Binding-site contacts:
Ligand atom CAF contacts residue ILE52 of chain 1.F at 3.8 Å (hydrophobic).
Ligand atom CAJ contacts residue TYR48 of chain 1.F at 3.8 Å (hydrophobic).
Ligand atom O3 contacts residue PHE142 of chain 1.F at 3.2 Å.
Ligand atom C2 contacts residue ILE13 of chain 1.F at 3.9 Å (hydrophobic).
Ligand atom C5 contacts residue PHE1 of chain 1.F at 3.8 Å (hydrophobic).
Ligand atom CAL contacts residue TYR48 of chain 1.F at 3.5 Å (hydrophobic).
Ligand atom O4 contacts residue GLN133 of chain 1.F at 3.4 Å (h-bond).
Ligand atom O6 contacts residue ASN46 of chain 1.F at 3.3 Å (h-bond).
Ligand atom O4 contacts residue ILE52 of chain 1.F at 3.5 Å.
Ligand atom O6 contacts residue PHE1 of chain 1.F at 2.6 Å (h-bond).
Ligand atom C2 contacts residue ASP140 of chain 1.F at 3.9 Å.
Ligand atom CAH contacts residue TYR48 of chain 1.F at 3.7 Å (hydrophobic).
Ligand atom CAD contacts residue TYR48 of chain 1.F at 3.8 Å (hydrophobic).
Ligand atom O5 contacts residue PHE1 of chain 1.F at 3.3 Å (h-bond).
Ligand atom CAE contacts residue ILE52 of chain 1.F at 3.9 Å (hydrophobic).
Ligand atom O2 contacts residue PHE1 of chain 1.F at 2.9 Å (h-bond).
Ligand atom C4 contacts residue GLN133 of chain 1.F at 3.5 Å.
Ligand atom O6 contacts residue ASP47 of chain 1.F at 3.2 Å (salt-bridge).
Ligand atom C6 contacts residue PHE1 of chain 1.F at 3.7 Å (hydrophobic).
Ligand atom O4 contacts residue ASP54 of chain 1.F at 2.6 Å (salt-bridge).
Ligand atom CAI contacts residue TYR137 of chain 1.F at 3.6 Å (hydrophobic).
Ligand atom CAI contacts residue TYR48 of chain 1.F at 3.8 Å (hydrophobic).
Ligand atom C4 contacts residue PHE1 of chain 1.F at 3.7 Å (hydrophobic).
Ligand atom O3 contacts residue ASP140 of chain 1.F at 3.1 Å (salt-bridge).
Ligand atom C3 contacts residue ASN135 of chain 1.F at 3.8 Å.
Ligand atom O6 contacts residue ASP54 of chain 1.F at 2.8 Å (salt-bridge).
Ligand atom C3 contacts residue GLN133 of chain 1.F at 3.6 Å.
Ligand atom O2 contacts residue ILE13 of chain 1.F at 3.6 Å.
Ligand atom CAE contacts residue TYR48 of chain 1.F at 3.3 Å (hydrophobic).
Ligand atom C6 contacts residue ASN46 of chain 1.F at 3.5 Å.
Ligand atom C6 contacts residue ASP54 of chain 1.F at 3.3 Å.
Ligand atom O4 contacts residue ASN135 of chain 1.F at 3.1 Å (h-bond).
Ligand atom O3 contacts residue GLN133 of chain 1.F at 2.6 Å (h-bond).
Ligand atom O3 contacts residue ASN135 of chain 1.F at 3.8 Å.
Ligand atom CAH contacts residue TYR137 of chain 1.F at 3.5 Å (hydrophobic).
Ligand atom CAK contacts residue TYR48 of chain 1.F at 3.7 Å (hydrophobic).
Ligand atom CAG contacts residue TYR48 of chain 1.F at 3.5 Å (hydrophobic).
Ligand atom C6 contacts residue ILE52 of chain 1.F at 3.7 Å (hydrophobic).
Ligand atom C4 contacts residue ASP54 of chain 1.F at 3.3 Å.
Ligand atom C3 contacts residue ASP140 of chain 1.F at 3.3 Å.

A protein and the small-molecule ligand that binds it are described below.
Small molecule (SMILES): OC[C@H]1O[C@H](Oc2ccc(-c3ccccc3)cc2)[C@@H](O)[C@@H](O)[C@@H]1O

Sequence of chain 1.F:
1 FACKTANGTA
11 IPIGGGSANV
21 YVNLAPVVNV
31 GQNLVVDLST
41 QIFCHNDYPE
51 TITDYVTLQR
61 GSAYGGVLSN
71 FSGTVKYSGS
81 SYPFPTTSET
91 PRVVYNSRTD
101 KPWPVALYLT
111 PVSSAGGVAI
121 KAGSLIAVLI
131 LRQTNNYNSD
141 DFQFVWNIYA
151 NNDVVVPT